Binding-site contacts:
Ligand atom CAH contacts residue MET219 of chain 1.B at 3.8 Å (hydrophobic).
Ligand atom OAB contacts residue TYR178 of chain 1.B at 2.5 Å (h-bond).
Ligand atom CAL contacts residue LEU238 of chain 1.B at 3.8 Å (hydrophobic).
Ligand atom CAU contacts residue NAD1 of chain 1.K at 3.4 Å.
Ligand atom NAS contacts residue GLN234 of chain 1.B at 3.6 Å (h-bond).
Ligand atom CAZ contacts residue ALA218 of chain 1.B at 3.7 Å (hydrophobic).
Ligand atom CAH contacts residue ILE222 of chain 1.B at 3.6 Å (hydrophobic).
Ligand atom NAA contacts residue GLY116 of chain 1.B at 3.2 Å.
Ligand atom NAA contacts residue NAD1 of chain 1.K at 3.3 Å.
Ligand atom CAK contacts residue ILE222 of chain 1.B at 3.8 Å (hydrophobic).
Ligand atom CAX contacts residue ILE222 of chain 1.B at 3.6 Å (hydrophobic).
Ligand atom CAE contacts residue MET181 of chain 1.B at 3.6 Å (hydrophobic).
Ligand atom CAC contacts residue NAD1 of chain 1.K at 3.6 Å.
Ligand atom OAB contacts residue NAD1 of chain 1.K at 2.5 Å (h-bond).
Ligand atom OAT contacts residue NAD1 of chain 1.K at 3.2 Å.
Ligand atom CAK contacts residue PHE169 of chain 1.B at 3.6 Å (hydrophobic).
Ligand atom CAF contacts residue MET181 of chain 1.B at 3.6 Å (hydrophobic).
Ligand atom NAR contacts residue GLN234 of chain 1.B at 3.1 Å (h-bond).
Ligand atom CAV contacts residue NAD1 of chain 1.K at 3.1 Å.
Ligand atom CAC contacts residue ALA218 of chain 1.B at 3.5 Å (hydrophobic).
Ligand atom CAJ contacts residue TYR178 of chain 1.B at 3.6 Å (hydrophobic).
Ligand atom CAM contacts residue GLN234 of chain 1.B at 3.8 Å.
Ligand atom CAI contacts residue MET219 of chain 1.B at 3.6 Å (hydrophobic).
Ligand atom OAT contacts residue ALA218 of chain 1.B at 3.5 Å.
Ligand atom CAH contacts residue NAD1 of chain 1.K at 3.1 Å.
Ligand atom CAQ contacts residue NAD1 of chain 1.K at 3.1 Å.
Ligand atom CAI contacts residue NAD1 of chain 1.K at 3.6 Å.
Ligand atom CAC contacts residue GLY116 of chain 1.B at 3.6 Å.
Ligand atom NAS contacts residue ILE222 of chain 1.B at 3.3 Å.
Ligand atom CAZ contacts residue NAD1 of chain 1.K at 3.7 Å.
Ligand atom CAJ contacts residue NAD1 of chain 1.K at 3.5 Å.
Ligand atom NAR contacts residue ILE222 of chain 1.B at 3.3 Å.
Ligand atom CAE contacts residue MET123 of chain 1.B at 3.5 Å (hydrophobic).
Ligand atom CAF contacts residue PHE117 of chain 1.B at 3.8 Å (hydrophobic).
Ligand atom NBB contacts residue ILE222 of chain 1.B at 3.6 Å.
Ligand atom CAU contacts residue TYR178 of chain 1.B at 3.4 Å (hydrophobic).
Ligand atom NAA contacts residue ALA218 of chain 1.B at 3.8 Å.
Ligand atom CAD contacts residue MET181 of chain 1.B at 3.7 Å (hydrophobic).
Ligand atom CAW contacts residue ALA218 of chain 1.B at 3.7 Å (hydrophobic).
Ligand atom CAY contacts residue NAD1 of chain 1.K at 3.5 Å.

A protein and the small-molecule ligand that binds it are described below.
Small molecule (SMILES): N#Cc1ccccc1Oc1ccc(Cn2cc(C3CCCCC3)nn2)cc1O

Sequence of chain 1.D:
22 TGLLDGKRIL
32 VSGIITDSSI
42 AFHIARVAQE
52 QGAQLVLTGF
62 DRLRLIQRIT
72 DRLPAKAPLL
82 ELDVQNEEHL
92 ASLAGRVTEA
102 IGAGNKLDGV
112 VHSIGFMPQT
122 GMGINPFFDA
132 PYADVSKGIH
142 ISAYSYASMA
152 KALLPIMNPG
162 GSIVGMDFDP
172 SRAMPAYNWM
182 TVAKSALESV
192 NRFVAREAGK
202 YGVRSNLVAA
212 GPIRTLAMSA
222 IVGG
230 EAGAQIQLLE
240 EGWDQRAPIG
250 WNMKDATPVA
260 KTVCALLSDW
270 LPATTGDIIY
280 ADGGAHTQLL

Sequence of chain 1.B:
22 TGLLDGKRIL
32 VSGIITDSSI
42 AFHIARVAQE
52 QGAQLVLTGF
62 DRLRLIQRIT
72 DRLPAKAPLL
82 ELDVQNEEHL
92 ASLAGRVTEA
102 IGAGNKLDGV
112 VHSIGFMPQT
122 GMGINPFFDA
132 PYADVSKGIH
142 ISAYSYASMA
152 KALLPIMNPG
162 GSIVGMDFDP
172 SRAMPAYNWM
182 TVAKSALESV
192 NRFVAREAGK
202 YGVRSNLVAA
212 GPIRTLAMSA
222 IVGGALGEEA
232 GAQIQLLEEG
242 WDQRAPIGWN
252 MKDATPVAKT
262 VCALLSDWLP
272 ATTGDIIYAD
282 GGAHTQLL